The protein below binds the small molecule below.
Small molecule (SMILES): CCCCCCCC(=O)CC(=O)N[C@H]1CCOC1=O

Binding-site contacts:
Ligand atom O contacts residue TYR56 of chain 1.A at 3.6 Å.
Ligand atom CAH contacts residue ASP73 of chain 1.A at 3.2 Å.
Ligand atom CAB contacts residue TYR93 of chain 1.A at 3.4 Å (hydrophobic).
Ligand atom CAB contacts residue TRP88 of chain 1.A at 4.0 Å (hydrophobic).
Ligand atom CAS contacts residue LEU125 of chain 1.A at 4.0 Å (hydrophobic).
Ligand atom CAR contacts residue ALA50 of chain 1.A at 3.9 Å (hydrophobic).
Ligand atom CAO contacts residue ILE52 of chain 1.A at 3.6 Å (hydrophobic).
Ligand atom CAI contacts residue ASP73 of chain 1.A at 3.6 Å.
Ligand atom OAC contacts residue PHE101 of chain 1.A at 3.8 Å.
Ligand atom N contacts residue ASP73 of chain 1.A at 2.7 Å (salt-bridge).
Ligand atom CAG contacts residue THR75 of chain 1.A at 3.5 Å.
Ligand atom OAL contacts residue SER129 of chain 1.A at 2.6 Å (h-bond).
Ligand atom CAJ contacts residue VAL76 of chain 1.A at 3.9 Å (hydrophobic).
Ligand atom CA contacts residue ASP73 of chain 1.A at 3.8 Å.
Ligand atom OAL contacts residue TYR56 of chain 1.A at 2.9 Å (h-bond).
Ligand atom CAH contacts residue THR75 of chain 1.A at 3.3 Å.
Ligand atom O contacts residue TRP60 of chain 1.A at 2.8 Å (h-bond).
Ligand atom CAN contacts residue ARG61 of chain 1.A at 3.7 Å.
Ligand atom CAR contacts residue GLY38 of chain 1.A at 3.7 Å.
Ligand atom N contacts residue THR75 of chain 1.A at 3.4 Å (h-bond).
Ligand atom CAH contacts residue SER129 of chain 1.A at 3.8 Å.
Ligand atom C contacts residue TRP60 of chain 1.A at 3.8 Å (hydrophobic).
Ligand atom OAL contacts residue TRP88 of chain 1.A at 3.9 Å.
Ligand atom CAR contacts residue LEU39 of chain 1.A at 3.9 Å (hydrophobic).
Ligand atom CA contacts residue TRP88 of chain 1.A at 3.6 Å (hydrophobic).
Ligand atom CAN contacts residue TYR64 of chain 1.A at 3.7 Å (hydrophobic).
Ligand atom CAI contacts residue TYR64 of chain 1.A at 3.4 Å (hydrophobic).
Ligand atom CB contacts residue TYR93 of chain 1.A at 3.7 Å (hydrophobic).
Ligand atom O contacts residue LEU110 of chain 1.A at 3.7 Å.
Ligand atom CAB contacts residue PHE101 of chain 1.A at 3.9 Å (hydrophobic).
Ligand atom OAM contacts residue TYR64 of chain 1.A at 3.6 Å.
Ligand atom CAG contacts residue SER129 of chain 1.A at 3.4 Å.
Ligand atom CAG contacts residue ASP73 of chain 1.A at 3.4 Å.
Ligand atom CAJ contacts residue TYR64 of chain 1.A at 3.4 Å (hydrophobic).
Ligand atom CAQ contacts residue ALA50 of chain 1.A at 3.5 Å (hydrophobic).
Ligand atom CAJ contacts residue LEU36 of chain 1.A at 3.9 Å (hydrophobic).
Ligand atom OAC contacts residue ALA105 of chain 1.A at 3.5 Å.
Ligand atom CAS contacts residue GLY126 of chain 1.A at 3.8 Å.
Ligand atom CB contacts residue TRP88 of chain 1.A at 3.7 Å (hydrophobic).
Ligand atom OAM contacts residue ASP73 of chain 1.A at 3.9 Å.

Sequence of chain 1.A:
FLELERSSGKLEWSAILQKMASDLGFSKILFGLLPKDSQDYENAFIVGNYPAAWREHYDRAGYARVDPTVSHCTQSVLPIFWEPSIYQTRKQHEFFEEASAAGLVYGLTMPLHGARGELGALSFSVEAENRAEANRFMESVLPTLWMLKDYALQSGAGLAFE